Sequence of chain 1.N:
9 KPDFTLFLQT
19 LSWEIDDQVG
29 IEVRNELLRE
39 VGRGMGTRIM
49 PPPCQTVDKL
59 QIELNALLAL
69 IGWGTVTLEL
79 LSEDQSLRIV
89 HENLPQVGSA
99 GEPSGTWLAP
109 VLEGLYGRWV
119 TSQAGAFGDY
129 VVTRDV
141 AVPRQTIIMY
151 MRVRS

Binding-site contacts:
Ligand atom C contacts residue ARG41 of chain 1.N at 3.9 Å.
Ligand atom N contacts residue TYR128 of chain 1.N at 3.0 Å (h-bond).
Ligand atom NH2 contacts residue GLN121 of chain 1.N at 3.0 Å (h-bond).
Ligand atom O contacts residue THR119 of chain 1.N at 3.8 Å.
Ligand atom CB contacts residue ALA124 of chain 1.N at 4.0 Å (hydrophobic).
Ligand atom O contacts residue ARG37 of chain 1.N at 3.5 Å.
Ligand atom N contacts residue VAL129 of chain 1.N at 4.0 Å.
Ligand atom CA contacts residue ARG41 of chain 1.N at 4.1 Å.
Ligand atom O contacts residue GLY126 of chain 1.N at 3.4 Å (h-bond).
Ligand atom OG contacts residue ASP127 of chain 1.N at 3.1 Å (salt-bridge).
Ligand atom O contacts residue ARG41 of chain 1.N at 3.1 Å (salt-bridge).
Ligand atom CA contacts residue TYR128 of chain 1.N at 3.9 Å (hydrophobic).
Ligand atom CB contacts residue THR119 of chain 1.N at 4.0 Å.
Ligand atom CZ contacts residue GLN121 of chain 1.N at 3.6 Å.
Ligand atom O contacts residue PHE125 of chain 1.N at 3.7 Å.
Ligand atom N contacts residue GLY126 of chain 1.N at 3.4 Å (h-bond).
Ligand atom O contacts residue ARG41 of chain 1.N at 3.6 Å.
Ligand atom OG contacts residue THR119 of chain 1.N at 2.7 Å (h-bond).
Ligand atom NE contacts residue ALA124 of chain 1.N at 3.7 Å.
Ligand atom NH2 contacts residue SER120 of chain 1.N at 3.5 Å (h-bond).
Ligand atom CZ contacts residue THR119 of chain 1.N at 4.2 Å.
Ligand atom C contacts residue THR119 of chain 1.N at 4.0 Å.
Ligand atom O contacts residue ASP127 of chain 1.N at 3.9 Å.
Ligand atom OG contacts residue ALA124 of chain 1.N at 4.0 Å.
Ligand atom CD contacts residue ALA124 of chain 1.N at 4.1 Å (hydrophobic).
Ligand atom CB contacts residue VAL129 of chain 1.N at 4.2 Å (hydrophobic).
Ligand atom NH2 contacts residue THR119 of chain 1.N at 3.0 Å (h-bond).
Ligand atom O contacts residue GLY126 of chain 1.N at 3.8 Å.
Ligand atom CB contacts residue THR119 of chain 1.N at 3.8 Å.
Ligand atom O contacts residue TYR128 of chain 1.N at 3.1 Å (h-bond).
Ligand atom C contacts residue TYR128 of chain 1.N at 3.6 Å (hydrophobic).
Ligand atom CA contacts residue GLY126 of chain 1.N at 3.5 Å.
Ligand atom NH1 contacts residue GLN121 of chain 1.N at 4.0 Å.
Ligand atom CB contacts residue TYR128 of chain 1.N at 3.7 Å (hydrophobic).
Ligand atom OG1 contacts residue ARG154 of chain 1.N at 3.9 Å.
Ligand atom CA contacts residue TYR128 of chain 1.N at 3.4 Å (hydrophobic).
Ligand atom C contacts residue GLY126 of chain 1.N at 3.9 Å.
Ligand atom CB contacts residue GLY126 of chain 1.N at 3.9 Å.
Ligand atom OG1 contacts residue TYR128 of chain 1.N at 3.6 Å.
Ligand atom CB contacts residue GLY115 of chain 1.N at 3.3 Å.

The small molecule below binds the protein below.
Small molecule (SMILES): CC(C)[C@H](N)C(=O)N[C@@H](CCCN=C(N)N)C(=O)N[C@@H](CO)C(=O)N[C@@H](CO)C(=O)N[C@@H](C)C(=O)N[C@H](C=O)[C@@H](C)O